Binding-site contacts:
Ligand atom OAE contacts residue SER675 of chain 1.H at 2.2 Å (h-bond).
Ligand atom CAI contacts residue TYR471 of chain 1.H at 3.8 Å (hydrophobic).
Ligand atom CAJ contacts residue TYR753 of chain 1.H at 3.7 Å (hydrophobic).
Ligand atom FAH contacts residue TYR471 of chain 1.H at 3.2 Å.
Ligand atom CAV contacts residue TYR471 of chain 1.H at 3.5 Å (hydrophobic).
Ligand atom PBA contacts residue SER675 of chain 1.H at 3.1 Å.
Ligand atom CAJ contacts residue TYR471 of chain 1.H at 3.4 Å (hydrophobic).
Ligand atom OAD contacts residue SER675 of chain 1.H at 3.4 Å (h-bond).
Ligand atom NAY contacts residue TYR471 of chain 1.H at 3.8 Å.
Ligand atom FAG contacts residue THR728 of chain 1.H at 3.9 Å.
Ligand atom OAC contacts residue GLY674 of chain 1.H at 3.0 Å.
Ligand atom CAV contacts residue PRO499 of chain 1.H at 3.6 Å (hydrophobic).
Ligand atom FAF contacts residue PRO499 of chain 1.H at 3.2 Å.
Ligand atom OAA contacts residue LEU500 of chain 1.H at 3.7 Å.
Ligand atom OAA contacts residue THR501 of chain 1.H at 2.8 Å (h-bond).
Ligand atom CAT contacts residue THR501 of chain 1.H at 3.4 Å.
Ligand atom FAH contacts residue MET729 of chain 1.H at 3.1 Å.
Ligand atom CAJ contacts residue PRO499 of chain 1.H at 3.3 Å (hydrophobic).
Ligand atom CAW contacts residue TYR471 of chain 1.H at 3.5 Å (hydrophobic).
Ligand atom FAF contacts residue TYR471 of chain 1.H at 3.5 Å.
Ligand atom CAU contacts residue ARG506 of chain 1.H at 3.8 Å.
Ligand atom CAR contacts residue TYR471 of chain 1.H at 3.9 Å (hydrophobic).
Ligand atom OAC contacts residue SER675 of chain 1.H at 2.7 Å (h-bond).
Ligand atom FAF contacts residue TYR426 of chain 1.H at 3.8 Å.
Ligand atom OAQ contacts residue THR707 of chain 1.H at 3.0 Å (h-bond).
Ligand atom NAP contacts residue PRO499 of chain 1.H at 2.9 Å (h-bond).
Ligand atom NAP contacts residue THR501 of chain 1.H at 3.3 Å (h-bond).
Ligand atom OAB contacts residue ARG506 of chain 1.H at 2.9 Å (salt-bridge).
Ligand atom NAP contacts residue TYR471 of chain 1.H at 3.7 Å.
Ligand atom CAT contacts residue TYR471 of chain 1.H at 3.8 Å (hydrophobic).
Ligand atom OAA contacts residue TYR471 of chain 1.H at 3.9 Å.
Ligand atom CAS contacts residue TYR471 of chain 1.H at 3.3 Å (hydrophobic).
Ligand atom CAT contacts residue ARG506 of chain 1.H at 3.8 Å.
Ligand atom CAS contacts residue TYR753 of chain 1.H at 3.9 Å (hydrophobic).
Ligand atom CAZ contacts residue TYR471 of chain 1.H at 3.5 Å (hydrophobic).
Ligand atom OAA contacts residue ARG506 of chain 1.H at 2.5 Å (salt-bridge).
Ligand atom FAG contacts residue TYR753 of chain 1.H at 3.3 Å.
Ligand atom CAZ contacts residue MET729 of chain 1.H at 3.6 Å (hydrophobic).
Ligand atom CAL contacts residue THR707 of chain 1.H at 3.6 Å.
Ligand atom FAG contacts residue MET729 of chain 1.H at 3.1 Å.

The protein below binds the small molecule below.
Small molecule (SMILES): O=c1[nH]c2cc(C(F)(F)F)c(N3CCOCC3)cc2n(CP(=O)(O)O)c1=O

Sequence of chain 1.H:
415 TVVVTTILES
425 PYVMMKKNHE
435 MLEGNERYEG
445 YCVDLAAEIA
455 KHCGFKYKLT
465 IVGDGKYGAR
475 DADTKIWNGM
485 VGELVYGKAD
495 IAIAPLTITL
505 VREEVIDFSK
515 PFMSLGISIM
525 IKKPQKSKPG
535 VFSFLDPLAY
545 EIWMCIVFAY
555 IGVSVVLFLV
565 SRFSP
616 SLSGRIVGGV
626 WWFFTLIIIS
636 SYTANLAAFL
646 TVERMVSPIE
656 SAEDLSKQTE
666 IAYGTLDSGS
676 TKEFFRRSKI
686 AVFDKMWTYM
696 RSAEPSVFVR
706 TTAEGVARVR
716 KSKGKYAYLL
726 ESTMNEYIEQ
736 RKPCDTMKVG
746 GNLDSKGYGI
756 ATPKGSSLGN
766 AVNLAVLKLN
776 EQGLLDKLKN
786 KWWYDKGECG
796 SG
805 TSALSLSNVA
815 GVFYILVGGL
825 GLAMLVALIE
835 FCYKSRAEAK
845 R